This protein binds this small molecule.
Small molecule (SMILES): O=c1[nH]cnc2c1ncn2CCOCCP(=O)(O)O

Sequence of chain 1.A:
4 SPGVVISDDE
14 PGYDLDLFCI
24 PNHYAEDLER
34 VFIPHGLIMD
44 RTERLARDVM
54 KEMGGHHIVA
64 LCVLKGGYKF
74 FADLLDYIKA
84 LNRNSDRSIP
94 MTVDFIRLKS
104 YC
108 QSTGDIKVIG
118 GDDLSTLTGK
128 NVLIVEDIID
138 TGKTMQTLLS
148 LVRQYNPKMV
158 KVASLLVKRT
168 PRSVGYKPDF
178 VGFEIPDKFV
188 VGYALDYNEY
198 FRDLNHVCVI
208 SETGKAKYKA

Binding-site contacts:
Ligand atom N1 contacts residue LEU192 of chain 1.A at 3.8 Å.
Ligand atom OAC contacts residue LYS140 of chain 1.A at 3.9 Å.
Ligand atom OAE contacts residue LYS140 of chain 1.A at 3.6 Å.
Ligand atom N7 contacts residue ASP137 of chain 1.A at 3.9 Å.
Ligand atom OAE contacts residue THR138 of chain 1.A at 3.7 Å.
Ligand atom O6 contacts residue ILE135 of chain 1.A at 3.8 Å.
Ligand atom C2 contacts residue LEU192 of chain 1.A at 3.8 Å (hydrophobic).
Ligand atom PAT contacts residue THR138 of chain 1.A at 3.6 Å.
Ligand atom C6 contacts residue PHE186 of chain 1.A at 3.6 Å (hydrophobic).
Ligand atom OAD contacts residue THR110 of chain 1.A at 3.9 Å.
Ligand atom OAD contacts residue ASP137 of chain 1.A at 3.0 Å.
Ligand atom N7 contacts residue LYS165 of chain 1.A at 3.3 Å (salt-bridge).
Ligand atom C8 contacts residue ASP137 of chain 1.A at 3.6 Å.
Ligand atom C2 contacts residue VAL187 of chain 1.A at 3.5 Å (hydrophobic).
Ligand atom C6 contacts residue LYS165 of chain 1.A at 3.5 Å.
Ligand atom C5 contacts residue PHE186 of chain 1.A at 3.6 Å (hydrophobic).
Ligand atom O6 contacts residue PHE186 of chain 1.A at 3.4 Å.
Ligand atom PAT contacts residue THR110 of chain 1.A at 3.9 Å.
Ligand atom N3 contacts residue PHE186 of chain 1.A at 3.7 Å.
Ligand atom N1 contacts residue PHE186 of chain 1.A at 3.5 Å.
Ligand atom PAT contacts residue GLY139 of chain 1.A at 3.7 Å.
Ligand atom OAC contacts residue THR138 of chain 1.A at 3.3 Å (h-bond).
Ligand atom O6 contacts residue VAL187 of chain 1.A at 3.0 Å (h-bond).
Ligand atom C4 contacts residue PHE186 of chain 1.A at 3.8 Å (hydrophobic).
Ligand atom OAE contacts residue THR110 of chain 1.A at 3.1 Å.
Ligand atom C5 contacts residue LYS165 of chain 1.A at 3.7 Å.
Ligand atom CAH contacts residue ASP137 of chain 1.A at 3.9 Å.
Ligand atom PAT contacts residue ASP137 of chain 1.A at 3.8 Å.
Ligand atom OAC contacts residue GLY139 of chain 1.A at 2.8 Å (h-bond).
Ligand atom N1 contacts residue VAL187 of chain 1.A at 2.8 Å (h-bond).
Ligand atom OAC contacts residue ASP137 of chain 1.A at 2.8 Å (salt-bridge).
Ligand atom OAD contacts residue THR138 of chain 1.A at 3.0 Å (h-bond).
Ligand atom C6 contacts residue ILE135 of chain 1.A at 3.8 Å (hydrophobic).
Ligand atom CAH contacts residue THR110 of chain 1.A at 3.9 Å.
Ligand atom OAE contacts residue THR141 of chain 1.A at 2.8 Å (h-bond).
Ligand atom O6 contacts residue LYS165 of chain 1.A at 2.5 Å (salt-bridge).
Ligand atom C2 contacts residue PHE186 of chain 1.A at 3.4 Å (hydrophobic).
Ligand atom O6 contacts residue LYS185 of chain 1.A at 3.7 Å.
Ligand atom OAC contacts residue ILE136 of chain 1.A at 3.8 Å.
Ligand atom C6 contacts residue VAL187 of chain 1.A at 3.8 Å (hydrophobic).